The protein below binds the small molecule below.
Small molecule (SMILES): CC(=O)N[C@H]1[C@H](O[C@H]2[C@H](O)[C@@H](NC(C)=O)CO[C@@H]2CO)O[C@H](CO)[C@@H](O[C@@H]2O[C@H](CO[C@H]3O[C@H](CO)[C@@H](O)[C@H](O)[C@@H]3O)[C@@H](O)[C@H](O[C@H]3O[C@H](CO)[C@@H](O)[C@H](O)[C@@H]3O)[C@@H]2O)[C@@H]1O

Binding-site contacts:
Ligand atom C1 contacts residue ASN83 of chain 1.A at 1.4 Å.
Ligand atom C7 contacts residue ASN83 of chain 1.A at 3.3 Å.
Ligand atom C8 contacts residue ASN83 of chain 1.A at 4.2 Å.
Ligand atom O7 contacts residue ASN83 of chain 1.A at 3.6 Å.
Ligand atom C3 contacts residue ASN83 of chain 1.A at 3.7 Å.
Ligand atom O5 contacts residue ASN83 of chain 1.A at 2.4 Å (h-bond).
Ligand atom C4 contacts residue ASN83 of chain 1.A at 4.2 Å.
Ligand atom C2 contacts residue ASN83 of chain 1.A at 2.5 Å.
Ligand atom C1 contacts residue ASN79 of chain 1.A at 4.3 Å.
Ligand atom N2 contacts residue ASN83 of chain 1.A at 2.7 Å (h-bond).
Ligand atom C5 contacts residue ASN79 of chain 1.A at 4.1 Å.
Ligand atom O5 contacts residue ASN79 of chain 1.A at 4.2 Å.
Ligand atom C5 contacts residue ASN83 of chain 1.A at 3.7 Å.

Sequence of chain 1.A:
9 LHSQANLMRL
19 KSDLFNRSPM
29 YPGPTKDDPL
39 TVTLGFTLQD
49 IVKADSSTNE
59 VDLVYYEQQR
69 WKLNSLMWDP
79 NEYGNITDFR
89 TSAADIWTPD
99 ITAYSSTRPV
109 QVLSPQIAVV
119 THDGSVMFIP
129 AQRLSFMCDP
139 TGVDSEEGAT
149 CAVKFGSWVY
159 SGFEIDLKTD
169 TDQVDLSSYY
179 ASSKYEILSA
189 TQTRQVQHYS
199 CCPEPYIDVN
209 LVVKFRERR